This small molecule binds to this protein.
Small molecule (SMILES): C[C@]1(CC(=O)O)C(CCC(=O)O)=C2C=c3c(CC(=O)O)c(CCC(=O)O)c4n3[Co+2]35N6C(=CC1N23)[C@@H](CCC(=O)O)[C@](C)(CC(=O)O)C6=Cc1c(CC(=O)O)c(CCC(=O)O)c(n15)C=4

Binding-site contacts:
Ligand atom O1A contacts residue SER44 of chain 4.A at 3.4 Å.
Ligand atom CO contacts residue HIS145 of chain 4.A at 3.3 Å.
Ligand atom CAA contacts residue GLU89 of chain 4.A at 3.3 Å.
Ligand atom NC contacts residue HIS145 of chain 4.A at 3.2 Å (h-bond).
Ligand atom CED contacts residue ASP88 of chain 4.A at 3.2 Å.
Ligand atom CO contacts residue PHE10 of chain 4.A at 3.3 Å.
Ligand atom O4A contacts residue HIS145 of chain 4.A at 3.3 Å (h-bond).
Ligand atom CCA contacts residue GLU89 of chain 4.A at 3.4 Å.
Ligand atom O4D contacts residue GLY87 of chain 4.A at 3.4 Å.
Ligand atom O4C contacts residue ALA208 of chain 4.A at 3.1 Å (h-bond).
Ligand atom CDD contacts residue GLY146 of chain 4.A at 3.4 Å.
Ligand atom CBB contacts residue HIS207 of chain 4.A at 3.4 Å.
Ligand atom O3D contacts residue GLU89 of chain 4.A at 3.0 Å (salt-bridge).
Ligand atom O2A contacts residue GLY73 of chain 6.A at 3.2 Å.
Ligand atom O1A contacts residue ALA71 of chain 6.A at 3.0 Å (h-bond).
Ligand atom O1D contacts residue ILE85 of chain 4.A at 3.1 Å (h-bond).
Ligand atom O1A contacts residue GLY45 of chain 4.A at 3.2 Å (h-bond).
Ligand atom O1B contacts residue HIS207 of chain 4.A at 2.8 Å.
Ligand atom O4C contacts residue HIS207 of chain 4.A at 3.2 Å (h-bond).
Ligand atom O1C contacts residue LEU202 of chain 4.A at 3.3 Å (h-bond).
Ligand atom O2A contacts residue GLU89 of chain 4.A at 2.5 Å (salt-bridge).
Ligand atom O3D contacts residue ASP88 of chain 4.A at 3.2 Å (salt-bridge).
Ligand atom O1C contacts residue VAL203 of chain 4.A at 2.9 Å (h-bond).
Ligand atom C4C contacts residue HIS145 of chain 4.A at 3.3 Å.
Ligand atom O4D contacts residue ASP88 of chain 4.A at 2.6 Å (salt-bridge).
Ligand atom CCA contacts residue LYS92 of chain 4.A at 3.4 Å.
Ligand atom O2D contacts residue ILE84 of chain 4.A at 2.9 Å (h-bond).
Ligand atom O1D contacts residue HIS83 of chain 4.A at 3.3 Å.
Ligand atom O2A contacts residue LYS92 of chain 4.A at 2.7 Å (salt-bridge).
Ligand atom CDB contacts residue MET46 of chain 4.A at 3.4 Å (hydrophobic).
Ligand atom CBA contacts residue MET46 of chain 4.A at 3.2 Å (hydrophobic).
Ligand atom O2C contacts residue MET201 of chain 4.A at 3.4 Å.
Ligand atom ND contacts residue HIS145 of chain 4.A at 3.2 Å (h-bond).
Ligand atom CCB contacts residue HIS207 of chain 4.A at 3.2 Å.
Ligand atom O1A contacts residue LYS92 of chain 4.A at 3.4 Å (salt-bridge).
Ligand atom NB contacts residue PHE10 of chain 4.A at 3.4 Å.
Ligand atom O1D contacts residue ILE84 of chain 4.A at 3.4 Å (h-bond).
Ligand atom C4D contacts residue HIS145 of chain 4.A at 3.3 Å.
Ligand atom O1A contacts residue GLN72 of chain 6.A at 3.4 Å.
Ligand atom O2C contacts residue LEU202 of chain 4.A at 2.9 Å (h-bond).

Sequence of chain 4.A:
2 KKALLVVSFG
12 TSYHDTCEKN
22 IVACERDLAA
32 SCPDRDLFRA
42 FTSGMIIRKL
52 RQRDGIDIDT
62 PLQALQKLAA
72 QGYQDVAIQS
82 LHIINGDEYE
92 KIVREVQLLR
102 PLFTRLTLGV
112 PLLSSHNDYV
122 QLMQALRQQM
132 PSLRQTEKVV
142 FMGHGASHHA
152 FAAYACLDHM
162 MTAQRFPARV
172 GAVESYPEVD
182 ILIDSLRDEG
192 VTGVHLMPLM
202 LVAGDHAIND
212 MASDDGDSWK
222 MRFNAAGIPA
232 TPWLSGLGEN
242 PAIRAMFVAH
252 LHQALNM

Sequence of chain 6.A:
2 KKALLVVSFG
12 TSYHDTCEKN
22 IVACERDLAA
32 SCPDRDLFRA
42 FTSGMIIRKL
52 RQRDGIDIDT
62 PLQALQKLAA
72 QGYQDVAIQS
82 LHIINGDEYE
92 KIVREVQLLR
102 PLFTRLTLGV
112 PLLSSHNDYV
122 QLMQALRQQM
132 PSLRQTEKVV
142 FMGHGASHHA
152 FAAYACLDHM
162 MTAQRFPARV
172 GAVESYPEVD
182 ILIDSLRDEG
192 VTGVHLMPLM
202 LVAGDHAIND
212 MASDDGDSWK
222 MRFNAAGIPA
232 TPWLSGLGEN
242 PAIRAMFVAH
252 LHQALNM